Sequence of chain 1.H:
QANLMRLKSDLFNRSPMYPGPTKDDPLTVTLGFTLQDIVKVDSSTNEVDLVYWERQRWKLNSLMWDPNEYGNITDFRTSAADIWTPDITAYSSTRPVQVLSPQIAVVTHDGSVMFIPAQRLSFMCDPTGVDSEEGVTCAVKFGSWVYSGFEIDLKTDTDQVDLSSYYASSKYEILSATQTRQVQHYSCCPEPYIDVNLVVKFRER

Binding-site contacts:
Ligand atom C10 contacts residue CYS189 of chain 1.H at 4.2 Å (hydrophobic).
Ligand atom C04 contacts residue TYR193 of chain 1.H at 4.0 Å (hydrophobic).
Ligand atom C20 contacts residue ARG55 of chain 1.I at 3.4 Å.
Ligand atom C17 contacts residue ASP162 of chain 1.I at 3.5 Å.
Ligand atom N11 contacts residue ILE116 of chain 1.I at 3.8 Å.
Ligand atom C07 contacts residue TRP145 of chain 1.H at 3.5 Å (hydrophobic).
Ligand atom C05 contacts residue TRP53 of chain 1.I at 4.2 Å (hydrophobic).
Ligand atom C01 contacts residue TYR91 of chain 1.H at 3.5 Å (hydrophobic).
Ligand atom C14 contacts residue ILE116 of chain 1.I at 3.7 Å (hydrophobic).
Ligand atom C01 contacts residue SER144 of chain 1.H at 3.2 Å.
Ligand atom C12 contacts residue ILE116 of chain 1.I at 3.3 Å (hydrophobic).
Ligand atom N16 contacts residue CYS188 of chain 1.H at 3.8 Å.
Ligand atom C01 contacts residue TRP145 of chain 1.H at 3.2 Å (hydrophobic).
Ligand atom C12 contacts residue CYS189 of chain 1.H at 3.9 Å (hydrophobic).
Ligand atom C23 contacts residue CYS188 of chain 1.H at 3.8 Å (hydrophobic).
Ligand atom C08 contacts residue TRP53 of chain 1.I at 4.3 Å (hydrophobic).
Ligand atom C17 contacts residue THR34 of chain 1.I at 3.2 Å.
Ligand atom C03 contacts residue TRP145 of chain 1.H at 4.1 Å (hydrophobic).
Ligand atom C05 contacts residue SER187 of chain 1.H at 3.8 Å.
Ligand atom C18 contacts residue CYS188 of chain 1.H at 3.8 Å (hydrophobic).
Ligand atom C14 contacts residue CYS189 of chain 1.H at 4.2 Å (hydrophobic).
Ligand atom C21 contacts residue ARG55 of chain 1.I at 3.5 Å.
Ligand atom N02 contacts residue TRP145 of chain 1.H at 3.1 Å (h-bond).
Ligand atom C23 contacts residue ARG55 of chain 1.I at 3.7 Å.
Ligand atom C04 contacts residue SER187 of chain 1.H at 3.6 Å.
Ligand atom N02 contacts residue TYR193 of chain 1.H at 4.2 Å.
Ligand atom C19 contacts residue ARG55 of chain 1.I at 3.5 Å.
Ligand atom C06 contacts residue TRP53 of chain 1.I at 3.9 Å (hydrophobic).
Ligand atom C22 contacts residue ARG55 of chain 1.I at 3.7 Å.
Ligand atom O13 contacts residue ILE116 of chain 1.I at 3.2 Å.
Ligand atom C14 contacts residue CYS188 of chain 1.H at 3.8 Å (hydrophobic).
Ligand atom C03 contacts residue TYR193 of chain 1.H at 3.5 Å (hydrophobic).
Ligand atom C01 contacts residue TYR193 of chain 1.H at 4.1 Å (hydrophobic).
Ligand atom C23 contacts residue ILE116 of chain 1.I at 4.1 Å (hydrophobic).
Ligand atom O13 contacts residue CYS189 of chain 1.H at 3.7 Å.
Ligand atom C06 contacts residue TRP145 of chain 1.H at 3.8 Å (hydrophobic).
Ligand atom C09 contacts residue TRP145 of chain 1.H at 4.3 Å (hydrophobic).
Ligand atom N15 contacts residue CYS188 of chain 1.H at 3.8 Å.
Ligand atom C18 contacts residue ARG55 of chain 1.I at 3.6 Å.
Ligand atom C08 contacts residue TRP145 of chain 1.H at 3.9 Å (hydrophobic).

This protein binds this small molecule.
Small molecule (SMILES): CN1[C@@H]2CCC[C@H]1CC(NC(=O)c1nn(C)c3ccccc13)C2

Sequence of chain 1.I:
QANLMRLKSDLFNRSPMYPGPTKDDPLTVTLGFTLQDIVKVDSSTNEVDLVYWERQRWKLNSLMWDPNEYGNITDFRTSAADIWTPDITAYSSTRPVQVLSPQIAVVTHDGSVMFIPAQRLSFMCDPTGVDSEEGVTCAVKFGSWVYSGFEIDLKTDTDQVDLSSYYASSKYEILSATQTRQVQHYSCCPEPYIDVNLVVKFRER